Binding-site contacts:
Ligand atom C1 contacts residue ASN145 of chain 1.F at 1.4 Å.
Ligand atom C7 contacts residue NAG1 of chain 1.T at 4.3 Å.
Ligand atom O5 contacts residue NAG1 of chain 1.T at 4.3 Å.
Ligand atom C5 contacts residue LEU144 of chain 1.F at 3.7 Å (hydrophobic).
Ligand atom C6 contacts residue NAG1 of chain 1.T at 4.1 Å.
Ligand atom C5 contacts residue ASN145 of chain 1.F at 3.7 Å.
Ligand atom O6 contacts residue LEU144 of chain 1.F at 3.5 Å.
Ligand atom N2 contacts residue ASN145 of chain 1.F at 2.7 Å (h-bond).
Ligand atom C4 contacts residue NAG1 of chain 1.T at 4.4 Å.
Ligand atom C6 contacts residue LEU144 of chain 1.F at 3.5 Å (hydrophobic).
Ligand atom O7 contacts residue ASN145 of chain 1.F at 3.0 Å (h-bond).
Ligand atom C4 contacts residue ASN145 of chain 1.F at 4.2 Å.
Ligand atom O5 contacts residue LEU144 of chain 1.F at 3.6 Å.
Ligand atom C1 contacts residue LEU144 of chain 1.F at 4.4 Å (hydrophobic).
Ligand atom C8 contacts residue ASN145 of chain 1.F at 4.2 Å.
Ligand atom C3 contacts residue ASN145 of chain 1.F at 3.7 Å.
Ligand atom C2 contacts residue ASN145 of chain 1.F at 2.4 Å.
Ligand atom C2 contacts residue NAG1 of chain 1.T at 4.5 Å.
Ligand atom C7 contacts residue ASN145 of chain 1.F at 3.0 Å.
Ligand atom O7 contacts residue NAG1 of chain 1.T at 3.1 Å.
Ligand atom O5 contacts residue ASN145 of chain 1.F at 2.5 Å (h-bond).

Sequence of chain 1.F:
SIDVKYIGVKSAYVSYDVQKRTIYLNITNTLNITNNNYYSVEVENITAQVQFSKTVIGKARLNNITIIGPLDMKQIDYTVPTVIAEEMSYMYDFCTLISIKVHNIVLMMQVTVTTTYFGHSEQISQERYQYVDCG

The protein below binds the small molecule below.
Small molecule (SMILES): CC(=O)N[C@@H]1[C@@H](O)[C@H](O)[C@@H](CO)O[C@H]1O